Sequence of chain 1.E:
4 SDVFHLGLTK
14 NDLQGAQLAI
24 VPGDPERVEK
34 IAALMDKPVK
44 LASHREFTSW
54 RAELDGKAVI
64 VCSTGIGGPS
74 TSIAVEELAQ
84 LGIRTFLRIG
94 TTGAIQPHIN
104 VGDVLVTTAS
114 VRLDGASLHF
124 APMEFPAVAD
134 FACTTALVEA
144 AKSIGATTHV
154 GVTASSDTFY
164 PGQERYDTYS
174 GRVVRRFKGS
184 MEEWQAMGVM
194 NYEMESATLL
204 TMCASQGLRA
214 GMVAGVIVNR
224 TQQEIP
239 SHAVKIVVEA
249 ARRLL

Binding-site contacts:
Ligand atom C2 contacts residue TYR195 of chain 1.C at 4.1 Å (hydrophobic).
Ligand atom N3 contacts residue GLU196 of chain 1.C at 4.2 Å.
Ligand atom C4 contacts residue ARG168 of chain 1.C at 3.6 Å.
Ligand atom C3' contacts residue GLU198 of chain 1.C at 3.6 Å.
Ligand atom C5' contacts residue PHE162 of chain 1.C at 4.2 Å (hydrophobic).
Ligand atom C2' contacts residue THR94 of chain 1.C at 4.2 Å.
Ligand atom N3 contacts residue TYR195 of chain 1.C at 3.7 Å.
Ligand atom C3' contacts residue MET197 of chain 1.C at 3.8 Å (hydrophobic).
Ligand atom C2 contacts residue THR94 of chain 1.C at 4.0 Å.
Ligand atom C4 contacts residue PHE162 of chain 1.C at 3.7 Å (hydrophobic).
Ligand atom O5' contacts residue PHE162 of chain 1.C at 4.1 Å.
Ligand atom N3 contacts residue GLN166 of chain 1.C at 3.4 Å (h-bond).
Ligand atom C5' contacts residue HIS8 of chain 1.E at 3.5 Å.
Ligand atom O4 contacts residue GLY96 of chain 1.C at 4.0 Å.
Ligand atom O2 contacts residue MET197 of chain 1.C at 3.2 Å.
Ligand atom O4 contacts residue PHE162 of chain 1.C at 3.8 Å.
Ligand atom C2 contacts residue GLU196 of chain 1.C at 3.8 Å.
Ligand atom N3 contacts residue PHE162 of chain 1.C at 4.1 Å.
Ligand atom O3' contacts residue GLU198 of chain 1.C at 2.6 Å (salt-bridge).
Ligand atom C6 contacts residue THR95 of chain 1.C at 4.2 Å.
Ligand atom C4 contacts residue TYR195 of chain 1.C at 4.2 Å (hydrophobic).
Ligand atom C1' contacts residue THR94 of chain 1.C at 3.2 Å.
Ligand atom O5' contacts residue HIS8 of chain 1.E at 2.9 Å (h-bond).
Ligand atom O2 contacts residue GLN166 of chain 1.C at 4.3 Å.
Ligand atom N3 contacts residue ARG168 of chain 1.C at 4.2 Å.
Ligand atom C5 contacts residue GLY96 of chain 1.C at 4.2 Å.
Ligand atom O4 contacts residue ARG168 of chain 1.C at 2.7 Å (salt-bridge).
Ligand atom C6 contacts residue THR94 of chain 1.C at 3.4 Å.
Ligand atom O2 contacts residue GLU196 of chain 1.C at 4.0 Å.
Ligand atom C2' contacts residue GLU198 of chain 1.C at 4.0 Å.
Ligand atom C2' contacts residue MET197 of chain 1.C at 4.0 Å (hydrophobic).
Ligand atom C2 contacts residue GLN166 of chain 1.C at 4.2 Å.
Ligand atom O5' contacts residue PHE7 of chain 1.E at 4.3 Å.
Ligand atom N1 contacts residue THR94 of chain 1.C at 3.4 Å (h-bond).
Ligand atom C4 contacts residue GLY96 of chain 1.C at 4.0 Å.
Ligand atom O3' contacts residue ILE69 of chain 1.C at 4.1 Å.
Ligand atom O4' contacts residue THR94 of chain 1.C at 3.2 Å (h-bond).
Ligand atom C5 contacts residue PHE162 of chain 1.C at 3.9 Å (hydrophobic).
Ligand atom C4 contacts residue GLN166 of chain 1.C at 3.8 Å.
Ligand atom O4 contacts residue GLN166 of chain 1.C at 3.2 Å (h-bond).

This protein binds this small molecule.
Small molecule (SMILES): O=c1ccn2c(n1)O[C@H]1[C@H](O)[C@@H](CO)O[C@H]12

Sequence of chain 1.C:
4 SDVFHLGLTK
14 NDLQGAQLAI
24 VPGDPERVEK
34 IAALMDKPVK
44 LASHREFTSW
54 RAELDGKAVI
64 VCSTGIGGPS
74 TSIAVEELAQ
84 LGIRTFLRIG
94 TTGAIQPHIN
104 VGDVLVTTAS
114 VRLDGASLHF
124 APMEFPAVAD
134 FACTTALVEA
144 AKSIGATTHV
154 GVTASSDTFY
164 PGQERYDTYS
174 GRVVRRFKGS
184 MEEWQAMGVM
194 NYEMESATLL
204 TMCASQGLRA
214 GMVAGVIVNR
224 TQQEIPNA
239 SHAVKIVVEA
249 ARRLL